Binding-site contacts:
Ligand atom C5 contacts residue MET165 of chain 2.B at 3.8 Å (hydrophobic).
Ligand atom C5 contacts residue ARG274 of chain 2.B at 3.7 Å.
Ligand atom C8 contacts residue MET165 of chain 2.B at 3.6 Å (hydrophobic).
Ligand atom N7 contacts residue ASP204 of chain 2.B at 2.9 Å (salt-bridge).
Ligand atom C16 contacts residue ARG274 of chain 2.B at 3.6 Å.
Ligand atom C12 contacts residue PHE209 of chain 2.B at 3.4 Å (hydrophobic).
Ligand atom O9 contacts residue GLY236 of chain 2.B at 3.2 Å (h-bond).
Ligand atom C13 contacts residue PHE209 of chain 2.B at 3.5 Å (hydrophobic).
Ligand atom C12 contacts residue ARG274 of chain 2.B at 3.6 Å.
Ligand atom N11 contacts residue LYS240 of chain 2.B at 3.0 Å (salt-bridge).
Ligand atom C5 contacts residue ASN140 of chain 2.B at 3.7 Å.
Ligand atom O14 contacts residue SO41 of chain 2.H at 3.0 Å (h-bond).
Ligand atom N1 contacts residue ILE142 of chain 2.B at 3.7 Å.
Ligand atom C10 contacts residue LYS240 of chain 2.B at 3.7 Å.
Ligand atom N1 contacts residue ARG274 of chain 2.B at 3.4 Å.
Ligand atom C2 contacts residue ASP121 of chain 2.B at 3.1 Å.
Ligand atom C10 contacts residue PHE209 of chain 2.B at 3.9 Å (hydrophobic).
Ligand atom O15 contacts residue LYS240 of chain 2.B at 3.0 Å.
Ligand atom N6 contacts residue ASP204 of chain 2.B at 3.1 Å (salt-bridge).
Ligand atom C13 contacts residue SO41 of chain 2.H at 3.8 Å.
Ligand atom N6 contacts residue ILE163 of chain 2.B at 3.9 Å.
Ligand atom C10 contacts residue ARG274 of chain 2.B at 3.6 Å.
Ligand atom O9 contacts residue LYS240 of chain 2.B at 2.7 Å (salt-bridge).
Ligand atom C2 contacts residue ILE142 of chain 2.B at 3.7 Å (hydrophobic).
Ligand atom C2 contacts residue ARG274 of chain 2.B at 3.5 Å.
Ligand atom N4 contacts residue ASN140 of chain 2.B at 3.4 Å (h-bond).
Ligand atom N4 contacts residue ILE142 of chain 2.B at 3.9 Å.
Ligand atom N6 contacts residue LEU234 of chain 2.B at 3.5 Å.
Ligand atom C12 contacts residue LYS240 of chain 2.B at 3.9 Å.
Ligand atom C8 contacts residue LYS240 of chain 2.B at 3.6 Å.
Ligand atom O9 contacts residue MET165 of chain 2.B at 3.9 Å.
Ligand atom N6 contacts residue ASN140 of chain 2.B at 2.8 Å (h-bond).
Ligand atom N11 contacts residue PHE209 of chain 2.B at 3.3 Å.
Ligand atom N7 contacts residue MET165 of chain 2.B at 3.5 Å (h-bond).
Ligand atom N11 contacts residue ARG274 of chain 2.B at 3.6 Å (salt-bridge).
Ligand atom C3 contacts residue ILE142 of chain 2.B at 3.8 Å (hydrophobic).
Ligand atom C3 contacts residue ARG274 of chain 2.B at 3.6 Å.
Ligand atom N4 contacts residue ARG274 of chain 2.B at 3.7 Å.
Ligand atom O15 contacts residue PHE209 of chain 2.B at 3.7 Å.
Ligand atom C5 contacts residue ASP204 of chain 2.B at 3.5 Å.

The small molecule below binds the protein below.
Small molecule (SMILES): CN1CC(C(=O)O)=Nc2c1nc(N)[nH]c2=O

Sequence of chain 2.B:
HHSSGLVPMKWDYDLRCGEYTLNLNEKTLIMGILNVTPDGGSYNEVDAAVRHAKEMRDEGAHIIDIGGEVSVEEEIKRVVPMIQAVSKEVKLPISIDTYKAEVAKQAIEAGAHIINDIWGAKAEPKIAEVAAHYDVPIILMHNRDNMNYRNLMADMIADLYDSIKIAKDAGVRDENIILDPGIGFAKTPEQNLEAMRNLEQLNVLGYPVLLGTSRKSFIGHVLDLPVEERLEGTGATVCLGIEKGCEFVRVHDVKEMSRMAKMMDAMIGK